Sequence of chain 30.A:
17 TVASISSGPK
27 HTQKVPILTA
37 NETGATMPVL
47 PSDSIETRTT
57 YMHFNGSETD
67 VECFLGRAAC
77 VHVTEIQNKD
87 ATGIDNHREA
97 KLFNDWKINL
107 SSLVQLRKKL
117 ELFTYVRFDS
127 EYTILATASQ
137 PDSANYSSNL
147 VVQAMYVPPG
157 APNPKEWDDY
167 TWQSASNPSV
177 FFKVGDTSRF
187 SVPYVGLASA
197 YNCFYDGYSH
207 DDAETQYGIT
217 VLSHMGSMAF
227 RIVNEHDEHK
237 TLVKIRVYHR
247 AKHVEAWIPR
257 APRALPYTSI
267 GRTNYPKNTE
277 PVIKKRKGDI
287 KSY

Sequence of chain 30.C:
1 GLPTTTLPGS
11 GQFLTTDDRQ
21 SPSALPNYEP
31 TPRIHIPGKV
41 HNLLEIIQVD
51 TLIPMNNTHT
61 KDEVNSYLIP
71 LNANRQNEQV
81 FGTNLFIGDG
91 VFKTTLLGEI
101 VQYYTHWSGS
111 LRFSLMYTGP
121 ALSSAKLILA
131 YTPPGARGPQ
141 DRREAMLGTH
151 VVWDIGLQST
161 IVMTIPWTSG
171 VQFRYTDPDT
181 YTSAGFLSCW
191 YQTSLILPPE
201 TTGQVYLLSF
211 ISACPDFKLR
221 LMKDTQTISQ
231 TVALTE

Binding-site contacts:
Ligand atom C4C contacts residue VAL191 of chain 30.A at 3.0 Å (hydrophobic).
Ligand atom C3B contacts residue VAL188 of chain 30.A at 3.8 Å (hydrophobic).
Ligand atom C2A contacts residue TYR152 of chain 30.A at 3.6 Å (hydrophobic).
Ligand atom O1A contacts residue PHE186 of chain 30.A at 3.0 Å.
Ligand atom N2 contacts residue LEU106 of chain 30.A at 3.8 Å.
Ligand atom C6B contacts residue TYR128 of chain 30.A at 3.3 Å (hydrophobic).
Ligand atom C2B contacts residue VAL188 of chain 30.A at 3.5 Å (hydrophobic).
Ligand atom C4 contacts residue LEU106 of chain 30.A at 3.9 Å (hydrophobic).
Ligand atom C4B contacts residue TYR152 of chain 30.A at 3.8 Å (hydrophobic).
Ligand atom C3B contacts residue TYR152 of chain 30.A at 3.7 Å (hydrophobic).
Ligand atom C1C contacts residue LEU106 of chain 30.A at 3.8 Å (hydrophobic).
Ligand atom C1B contacts residue VAL188 of chain 30.A at 3.8 Å (hydrophobic).
Ligand atom N3A contacts residue PHE186 of chain 30.A at 4.0 Å.
Ligand atom C1B contacts residue TYR128 of chain 30.A at 3.6 Å (hydrophobic).
Ligand atom N3A contacts residue TYR152 of chain 30.A at 3.5 Å.
Ligand atom C4B contacts residue PHE186 of chain 30.A at 3.6 Å (hydrophobic).
Ligand atom C1C contacts residue TYR128 of chain 30.A at 3.7 Å (hydrophobic).
Ligand atom C5 contacts residue LEU106 of chain 30.A at 3.8 Å (hydrophobic).
Ligand atom C4 contacts residue TYR197 of chain 30.A at 3.8 Å (hydrophobic).
Ligand atom O1B contacts residue TYR128 of chain 30.A at 3.4 Å (h-bond).
Ligand atom C5B contacts residue TYR128 of chain 30.A at 4.0 Å (hydrophobic).
Ligand atom C5B contacts residue MET224 of chain 30.A at 3.9 Å (hydrophobic).
Ligand atom C5A contacts residue VAL176 of chain 30.A at 3.6 Å (hydrophobic).
Ligand atom O1 contacts residue LEU106 of chain 30.A at 3.8 Å.
Ligand atom O1B contacts residue ILE104 of chain 30.A at 3.9 Å.
Ligand atom C4A contacts residue PRO174 of chain 30.A at 3.1 Å (hydrophobic).
Ligand atom C6B contacts residue ILE104 of chain 30.A at 3.6 Å (hydrophobic).
Ligand atom C5A contacts residue ALA150 of chain 30.A at 3.6 Å (hydrophobic).
Ligand atom C3C contacts residue TYR128 of chain 30.A at 3.4 Å (hydrophobic).
Ligand atom N3A contacts residue ALA24 of chain 30.C at 3.8 Å.
Ligand atom N3A contacts residue PRO174 of chain 30.A at 3.7 Å.
Ligand atom O1 contacts residue MET221 of chain 30.A at 3.8 Å.
Ligand atom C5B contacts residue PHE186 of chain 30.A at 3.9 Å (hydrophobic).
Ligand atom C4C contacts residue VAL188 of chain 30.A at 3.7 Å (hydrophobic).
Ligand atom C2A contacts residue PHE186 of chain 30.A at 3.3 Å (hydrophobic).
Ligand atom C2C contacts residue MET221 of chain 30.A at 3.8 Å (hydrophobic).
Ligand atom C5A contacts residue PHE186 of chain 30.A at 3.5 Å (hydrophobic).
Ligand atom C2C contacts residue TYR197 of chain 30.A at 3.7 Å (hydrophobic).
Ligand atom C5C contacts residue VAL191 of chain 30.A at 3.8 Å (hydrophobic).
Ligand atom C1B contacts residue ILE104 of chain 30.A at 4.0 Å (hydrophobic).

A small-molecule ligand and the protein it binds are described below.
Small molecule (SMILES): Cc1cc(CCCCCOc2ccc(C3=NCCO3)cc2)on1